A protein and the small-molecule ligand that binds it are described below.
Small molecule (SMILES): COc1ccc(NC(=O)Nc2ccncc2)cc1

Binding-site contacts:
Ligand atom C07 contacts residue ASP22 of chain 1.A at 3.6 Å.
Ligand atom O11 contacts residue ASP22 of chain 1.A at 4.2 Å.
Ligand atom N09 contacts residue ALA18 of chain 1.A at 4.3 Å.
Ligand atom N09 contacts residue ASP22 of chain 1.A at 2.9 Å (salt-bridge).
Ligand atom C14 contacts residue ALA18 of chain 1.A at 4.2 Å (hydrophobic).
Ligand atom C13 contacts residue ASP22 of chain 1.A at 4.0 Å.
Ligand atom O11 contacts residue ALA18 of chain 1.A at 3.4 Å.
Ligand atom C15 contacts residue SER15 of chain 1.A at 3.4 Å.
Ligand atom C18 contacts residue ASP22 of chain 1.A at 4.4 Å.
Ligand atom N16 contacts residue SER15 of chain 1.A at 3.9 Å.
Ligand atom C14 contacts residue SER15 of chain 1.A at 4.0 Å.
Ligand atom C10 contacts residue ASP22 of chain 1.A at 3.2 Å.
Ligand atom C06 contacts residue ASP22 of chain 1.A at 3.3 Å.
Ligand atom C10 contacts residue ALA18 of chain 1.A at 3.9 Å (hydrophobic).
Ligand atom C17 contacts residue ILE19 of chain 1.A at 4.0 Å (hydrophobic).
Ligand atom C05 contacts residue ASP22 of chain 1.A at 4.1 Å.
Ligand atom C18 contacts residue ILE19 of chain 1.A at 4.0 Å (hydrophobic).
Ligand atom N12 contacts residue ALA18 of chain 1.A at 4.4 Å.
Ligand atom C07 contacts residue ALA18 of chain 1.A at 4.1 Å (hydrophobic).
Ligand atom N12 contacts residue ASP22 of chain 1.A at 2.9 Å (salt-bridge).
Ligand atom C13 contacts residue ILE19 of chain 1.A at 4.4 Å (hydrophobic).

Sequence of chain 1.A:
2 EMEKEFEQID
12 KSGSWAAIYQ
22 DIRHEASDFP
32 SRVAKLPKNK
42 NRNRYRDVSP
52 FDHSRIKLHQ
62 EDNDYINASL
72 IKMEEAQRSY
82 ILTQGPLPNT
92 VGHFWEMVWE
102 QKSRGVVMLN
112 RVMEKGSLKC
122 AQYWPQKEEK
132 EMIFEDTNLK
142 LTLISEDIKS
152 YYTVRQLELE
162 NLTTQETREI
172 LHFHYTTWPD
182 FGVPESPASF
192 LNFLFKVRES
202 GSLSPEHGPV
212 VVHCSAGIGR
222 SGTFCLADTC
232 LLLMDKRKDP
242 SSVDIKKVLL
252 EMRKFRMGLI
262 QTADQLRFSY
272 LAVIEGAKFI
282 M